The protein below binds the small molecule below.
Small molecule (SMILES): CC[C@@]1(O)C[C@H](O[C@H]2C[C@H](N(C)C)[C@H](O[C@H]3C[C@H](O)[C@@H](O[C@H]4CCC(=O)[C@@H](C)O4)[C@H](C)O3)[C@H](C)O2)c2c(cc3c(c2O)C(=O)c2c(O)cccc2C3=O)[C@H]1O

Sequence of chain 1.A:
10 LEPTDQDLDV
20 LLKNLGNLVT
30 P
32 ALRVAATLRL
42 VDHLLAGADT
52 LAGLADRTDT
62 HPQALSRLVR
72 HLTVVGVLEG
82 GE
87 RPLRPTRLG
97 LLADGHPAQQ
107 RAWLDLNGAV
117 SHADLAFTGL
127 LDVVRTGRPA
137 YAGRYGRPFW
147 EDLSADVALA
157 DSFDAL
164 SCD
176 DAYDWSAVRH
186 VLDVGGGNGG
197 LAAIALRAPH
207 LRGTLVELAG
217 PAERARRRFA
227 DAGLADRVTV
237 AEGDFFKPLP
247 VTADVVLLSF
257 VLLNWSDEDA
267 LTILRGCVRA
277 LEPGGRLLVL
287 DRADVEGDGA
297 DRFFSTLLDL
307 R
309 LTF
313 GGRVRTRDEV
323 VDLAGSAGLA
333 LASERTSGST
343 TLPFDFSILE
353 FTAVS

Binding-site contacts:
Ligand atom C7' contacts residue PHE256 of chain 1.A at 3.6 Å (hydrophobic).
Ligand atom C42 contacts residue SER339 of chain 1.A at 3.6 Å.
Ligand atom C2 contacts residue PHE145 of chain 1.A at 3.7 Å (hydrophobic).
Ligand atom C2' contacts residue PHE256 of chain 1.A at 3.5 Å (hydrophobic).
Ligand atom O15 contacts residue SER339 of chain 1.A at 3.7 Å.
Ligand atom C38 contacts residue PHE348 of chain 1.A at 3.5 Å (hydrophobic).
Ligand atom N3' contacts residue PHE256 of chain 1.A at 3.8 Å.
Ligand atom C11 contacts residue TRP109 of chain 1.A at 3.3 Å (hydrophobic).
Ligand atom C18 contacts residue TRP109 of chain 1.A at 3.7 Å (hydrophobic).
Ligand atom C3 contacts residue MSE312 of chain 1.A at 3.5 Å.
Ligand atom C11 contacts residue LEU304 of chain 1.A at 3.7 Å (hydrophobic).
Ligand atom C40 contacts residue SER339 of chain 1.A at 2.9 Å.
Ligand atom C19 contacts residue TRP109 of chain 1.A at 3.8 Å (hydrophobic).
Ligand atom C7' contacts residue MSE163 of chain 1.A at 3.3 Å.
Ligand atom C1 contacts residue MSE308 of chain 1.A at 3.7 Å.
Ligand atom O4 contacts residue ASN260 of chain 1.A at 3.0 Å (h-bond).
Ligand atom C18 contacts residue LEU304 of chain 1.A at 3.6 Å (hydrophobic).
Ligand atom O12 contacts residue VAL116 of chain 1.A at 3.6 Å.
Ligand atom C2 contacts residue PHE159 of chain 1.A at 3.8 Å (hydrophobic).
Ligand atom O12 contacts residue ARG307 of chain 1.A at 3.5 Å.
Ligand atom C4 contacts residue ASN260 of chain 1.A at 3.8 Å.
Ligand atom C8 contacts residue PHE346 of chain 1.A at 3.4 Å (hydrophobic).
Ligand atom C2 contacts residue MSE312 of chain 1.A at 3.5 Å.
Ligand atom O9 contacts residue TRP109 of chain 1.A at 3.8 Å.
Ligand atom C17 contacts residue LEU304 of chain 1.A at 3.6 Å (hydrophobic).
Ligand atom O12 contacts residue TRP109 of chain 1.A at 3.7 Å.
Ligand atom O5 contacts residue SAM1 of chain 1.C at 3.7 Å.
Ligand atom O4 contacts residue SAM1 of chain 1.C at 3.1 Å.
Ligand atom C8' contacts residue SAM1 of chain 1.C at 3.1 Å.
Ligand atom C16 contacts residue MSE308 of chain 1.A at 3.6 Å.
Ligand atom C37 contacts residue PHE348 of chain 1.A at 3.8 Å (hydrophobic).
Ligand atom C36 contacts residue MSE196 of chain 1.A at 3.5 Å.
Ligand atom C15 contacts residue MSE308 of chain 1.A at 3.6 Å.
Ligand atom C3 contacts residue PHE159 of chain 1.A at 3.7 Å (hydrophobic).
Ligand atom C4 contacts residue MSE308 of chain 1.A at 3.8 Å.
Ligand atom C6 contacts residue LEU304 of chain 1.A at 3.8 Å (hydrophobic).
Ligand atom O6 contacts residue PHE256 of chain 1.A at 3.6 Å.
Ligand atom C8' contacts residue PHE256 of chain 1.A at 3.4 Å (hydrophobic).
Ligand atom C14 contacts residue PHE300 of chain 1.A at 3.8 Å (hydrophobic).
Ligand atom C38 contacts residue ASP176 of chain 1.A at 3.0 Å.